Binding-site contacts:
Ligand atom C19 contacts residue VAL92 of chain 1.N at 4.1 Å (hydrophobic).
Ligand atom O27 contacts residue LEU23 of chain 1.N at 3.2 Å.
Ligand atom O27 contacts residue PHE49 of chain 1.M at 4.0 Å.
Ligand atom C01 contacts residue LEU48 of chain 1.M at 4.0 Å (hydrophobic).
Ligand atom CL1 contacts residue TRP90 of chain 1.N at 4.1 Å.
Ligand atom N11 contacts residue GLN51 of chain 1.M at 4.0 Å.
Ligand atom C03 contacts residue GLU26 of chain 1.N at 3.9 Å.
Ligand atom C20 contacts residue TRP90 of chain 1.N at 4.0 Å (hydrophobic).
Ligand atom C02 contacts residue PHE49 of chain 1.M at 3.6 Å (hydrophobic).
Ligand atom N12 contacts residue TYR82 of chain 1.M at 3.8 Å.
Ligand atom C04 contacts residue SER52 of chain 1.M at 3.5 Å.
Ligand atom C04 contacts residue GLU26 of chain 1.N at 3.4 Å.
Ligand atom CL1 contacts residue ILE28 of chain 1.N at 3.8 Å.
Ligand atom CL1 contacts residue HIS60 of chain 1.N at 3.9 Å.
Ligand atom C05 contacts residue GLU26 of chain 1.N at 3.7 Å.
Ligand atom O25 contacts residue ALA45 of chain 1.M at 4.0 Å.
Ligand atom O27 contacts residue ALA45 of chain 1.M at 4.0 Å.
Ligand atom C16 contacts residue TRP90 of chain 1.N at 3.9 Å (hydrophobic).
Ligand atom O27 contacts residue LEU48 of chain 1.M at 3.5 Å.
Ligand atom C26 contacts residue PHE49 of chain 1.M at 3.7 Å (hydrophobic).
Ligand atom C03 contacts residue SER52 of chain 1.M at 3.4 Å.
Ligand atom C13 contacts residue LEU48 of chain 1.M at 4.1 Å (hydrophobic).
Ligand atom F22 contacts residue VAL92 of chain 1.N at 3.1 Å.
Ligand atom C03 contacts residue PHE49 of chain 1.M at 4.0 Å (hydrophobic).
Ligand atom N11 contacts residue LEU48 of chain 1.M at 3.4 Å.
Ligand atom N12 contacts residue LEU48 of chain 1.M at 3.7 Å.
Ligand atom C06 contacts residue ILE28 of chain 1.N at 3.9 Å (hydrophobic).
Ligand atom C15 contacts residue TRP90 of chain 1.N at 3.7 Å (hydrophobic).
Ligand atom C18 contacts residue LEU48 of chain 1.M at 3.9 Å (hydrophobic).
Ligand atom F22 contacts residue ILE44 of chain 1.M at 4.0 Å.
Ligand atom C07 contacts residue GLU26 of chain 1.N at 3.3 Å.
Ligand atom O25 contacts residue PHE49 of chain 1.M at 3.2 Å.
Ligand atom O24 contacts residue LEU48 of chain 1.M at 3.7 Å.
Ligand atom O14 contacts residue LEU48 of chain 1.M at 4.0 Å.
Ligand atom C10 contacts residue LEU48 of chain 1.M at 3.6 Å (hydrophobic).
Ligand atom C19 contacts residue LEU48 of chain 1.M at 4.1 Å (hydrophobic).
Ligand atom C21 contacts residue TRP90 of chain 1.N at 3.9 Å (hydrophobic).
Ligand atom C26 contacts residue LEU23 of chain 1.N at 3.6 Å (hydrophobic).
Ligand atom C02 contacts residue LEU48 of chain 1.M at 4.0 Å (hydrophobic).
Ligand atom C26 contacts residue ALA45 of chain 1.M at 3.3 Å (hydrophobic).

Sequence of chain 1.M:
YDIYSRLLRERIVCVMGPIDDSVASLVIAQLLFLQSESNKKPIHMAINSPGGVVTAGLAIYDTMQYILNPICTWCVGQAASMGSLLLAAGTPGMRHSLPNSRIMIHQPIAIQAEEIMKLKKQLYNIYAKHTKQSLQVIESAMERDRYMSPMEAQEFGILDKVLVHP

Sequence of chain 1.N:
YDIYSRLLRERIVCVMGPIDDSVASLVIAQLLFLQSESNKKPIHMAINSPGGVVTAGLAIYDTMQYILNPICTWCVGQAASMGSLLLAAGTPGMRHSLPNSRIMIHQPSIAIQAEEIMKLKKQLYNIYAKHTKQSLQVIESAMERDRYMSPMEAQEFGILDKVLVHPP

A small-molecule ligand and the protein it binds are described below.
Small molecule (SMILES): O=C(NCc1ccc2c(c1)OCO2)c1nnc(Cc2ccc(F)cc2Cl)o1